Sequence of chain 1.B:
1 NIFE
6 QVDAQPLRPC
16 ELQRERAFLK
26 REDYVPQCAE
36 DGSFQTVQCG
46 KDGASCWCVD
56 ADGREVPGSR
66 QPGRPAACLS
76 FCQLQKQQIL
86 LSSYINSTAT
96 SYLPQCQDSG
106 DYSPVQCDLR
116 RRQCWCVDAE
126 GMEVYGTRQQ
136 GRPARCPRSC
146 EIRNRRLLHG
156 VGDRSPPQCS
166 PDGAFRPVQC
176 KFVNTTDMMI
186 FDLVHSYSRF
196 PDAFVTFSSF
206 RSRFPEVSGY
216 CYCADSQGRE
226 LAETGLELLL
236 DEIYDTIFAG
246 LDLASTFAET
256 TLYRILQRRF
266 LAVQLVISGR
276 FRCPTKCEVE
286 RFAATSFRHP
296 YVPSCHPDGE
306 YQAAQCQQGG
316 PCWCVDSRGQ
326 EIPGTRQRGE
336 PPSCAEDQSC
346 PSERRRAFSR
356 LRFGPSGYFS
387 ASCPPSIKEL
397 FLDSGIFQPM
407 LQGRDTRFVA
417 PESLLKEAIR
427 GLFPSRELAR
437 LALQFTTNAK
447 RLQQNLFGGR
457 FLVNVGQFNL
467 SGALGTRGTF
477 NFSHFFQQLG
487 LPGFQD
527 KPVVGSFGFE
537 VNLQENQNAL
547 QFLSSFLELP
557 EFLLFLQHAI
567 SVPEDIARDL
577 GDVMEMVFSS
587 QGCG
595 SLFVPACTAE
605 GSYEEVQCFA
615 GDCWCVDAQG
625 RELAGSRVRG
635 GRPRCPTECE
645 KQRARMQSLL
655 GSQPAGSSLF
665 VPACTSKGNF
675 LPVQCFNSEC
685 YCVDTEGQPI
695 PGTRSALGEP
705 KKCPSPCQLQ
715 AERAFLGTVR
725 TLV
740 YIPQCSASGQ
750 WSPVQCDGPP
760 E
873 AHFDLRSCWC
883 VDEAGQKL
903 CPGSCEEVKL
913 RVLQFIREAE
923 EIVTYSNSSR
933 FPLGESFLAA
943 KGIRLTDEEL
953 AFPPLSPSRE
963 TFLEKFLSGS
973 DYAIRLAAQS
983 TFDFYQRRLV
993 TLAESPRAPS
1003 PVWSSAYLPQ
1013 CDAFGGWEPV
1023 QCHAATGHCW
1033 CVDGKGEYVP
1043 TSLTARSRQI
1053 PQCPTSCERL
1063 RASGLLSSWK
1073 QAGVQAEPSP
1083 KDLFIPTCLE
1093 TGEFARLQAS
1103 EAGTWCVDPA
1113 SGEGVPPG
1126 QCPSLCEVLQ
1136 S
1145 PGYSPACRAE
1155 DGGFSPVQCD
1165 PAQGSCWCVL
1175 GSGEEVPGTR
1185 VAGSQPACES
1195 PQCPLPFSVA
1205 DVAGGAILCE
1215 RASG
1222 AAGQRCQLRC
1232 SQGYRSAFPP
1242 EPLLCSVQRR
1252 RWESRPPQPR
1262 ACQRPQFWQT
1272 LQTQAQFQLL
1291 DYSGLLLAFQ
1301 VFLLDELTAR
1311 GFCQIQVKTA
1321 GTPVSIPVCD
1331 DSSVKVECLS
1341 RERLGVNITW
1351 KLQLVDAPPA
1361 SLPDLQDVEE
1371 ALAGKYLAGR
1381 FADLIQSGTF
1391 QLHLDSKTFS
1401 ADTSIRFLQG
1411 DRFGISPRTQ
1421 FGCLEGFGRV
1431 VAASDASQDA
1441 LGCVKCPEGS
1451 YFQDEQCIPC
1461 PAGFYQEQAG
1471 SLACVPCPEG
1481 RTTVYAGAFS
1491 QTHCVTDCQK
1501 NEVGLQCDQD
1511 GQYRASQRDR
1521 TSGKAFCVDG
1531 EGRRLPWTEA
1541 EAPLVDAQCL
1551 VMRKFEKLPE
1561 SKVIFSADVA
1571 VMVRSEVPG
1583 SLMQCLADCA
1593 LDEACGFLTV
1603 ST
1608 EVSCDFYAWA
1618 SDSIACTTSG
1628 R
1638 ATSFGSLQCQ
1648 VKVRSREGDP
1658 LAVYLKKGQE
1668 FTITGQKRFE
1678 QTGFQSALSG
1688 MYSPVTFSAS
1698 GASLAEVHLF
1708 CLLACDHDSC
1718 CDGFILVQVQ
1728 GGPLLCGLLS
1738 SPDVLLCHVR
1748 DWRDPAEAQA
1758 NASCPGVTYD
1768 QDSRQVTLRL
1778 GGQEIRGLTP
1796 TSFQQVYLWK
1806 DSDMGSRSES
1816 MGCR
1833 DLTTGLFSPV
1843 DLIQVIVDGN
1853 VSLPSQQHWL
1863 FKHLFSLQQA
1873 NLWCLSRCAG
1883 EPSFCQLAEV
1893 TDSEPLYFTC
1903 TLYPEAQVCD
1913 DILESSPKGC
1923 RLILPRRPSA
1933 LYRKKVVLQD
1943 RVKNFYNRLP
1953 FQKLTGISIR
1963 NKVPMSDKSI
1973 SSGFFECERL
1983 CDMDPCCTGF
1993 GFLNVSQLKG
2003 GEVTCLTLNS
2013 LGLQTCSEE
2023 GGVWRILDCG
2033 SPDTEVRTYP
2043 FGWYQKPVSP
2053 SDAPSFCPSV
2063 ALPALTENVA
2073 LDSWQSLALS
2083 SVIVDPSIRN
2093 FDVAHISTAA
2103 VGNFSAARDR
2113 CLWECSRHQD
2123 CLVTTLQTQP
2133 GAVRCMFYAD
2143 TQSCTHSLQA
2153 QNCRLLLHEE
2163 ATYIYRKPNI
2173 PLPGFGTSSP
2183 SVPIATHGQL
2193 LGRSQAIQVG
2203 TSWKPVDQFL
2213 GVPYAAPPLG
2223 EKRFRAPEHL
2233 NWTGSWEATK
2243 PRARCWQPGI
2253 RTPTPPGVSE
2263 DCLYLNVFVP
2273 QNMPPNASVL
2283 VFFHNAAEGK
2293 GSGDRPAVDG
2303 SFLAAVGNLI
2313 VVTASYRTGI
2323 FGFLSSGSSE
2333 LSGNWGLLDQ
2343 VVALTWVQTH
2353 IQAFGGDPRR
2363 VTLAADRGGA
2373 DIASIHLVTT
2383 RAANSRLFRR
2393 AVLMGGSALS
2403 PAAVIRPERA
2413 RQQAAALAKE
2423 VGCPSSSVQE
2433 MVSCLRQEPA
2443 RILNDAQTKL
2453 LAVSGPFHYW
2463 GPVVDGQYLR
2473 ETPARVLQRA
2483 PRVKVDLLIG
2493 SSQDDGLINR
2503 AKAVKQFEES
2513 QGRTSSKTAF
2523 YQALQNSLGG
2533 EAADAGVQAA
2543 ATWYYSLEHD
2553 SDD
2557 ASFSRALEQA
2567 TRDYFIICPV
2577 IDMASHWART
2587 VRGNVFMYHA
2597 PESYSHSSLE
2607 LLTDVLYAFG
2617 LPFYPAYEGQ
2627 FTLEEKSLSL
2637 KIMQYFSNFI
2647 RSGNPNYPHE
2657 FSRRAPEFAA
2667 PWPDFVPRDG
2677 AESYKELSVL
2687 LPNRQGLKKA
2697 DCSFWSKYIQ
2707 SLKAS

Binding-site contacts:
Ligand atom O3 contacts residue ASN2105 of chain 1.B at 3.9 Å.
Ligand atom O7 contacts residue ASN2105 of chain 1.B at 3.3 Å (h-bond).
Ligand atom C1 contacts residue ASN2105 of chain 1.B at 1.4 Å.
Ligand atom C7 contacts residue ASN2105 of chain 1.B at 3.6 Å.
Ligand atom C3 contacts residue ASN2105 of chain 1.B at 3.6 Å.
Ligand atom C2 contacts residue ASN2105 of chain 1.B at 2.5 Å.
Ligand atom N2 contacts residue ASN2105 of chain 1.B at 3.3 Å (h-bond).
Ligand atom C4 contacts residue ASN2105 of chain 1.B at 4.2 Å.
Ligand atom C5 contacts residue ASN2105 of chain 1.B at 3.6 Å.
Ligand atom O5 contacts residue ASN2105 of chain 1.B at 2.3 Å (h-bond).

The protein below binds the small molecule below.
Small molecule (SMILES): CC(=O)N[C@@H]1[C@@H](O)[C@H](O)[C@@H](CO)O[C@H]1O